Sequence of chain 5.C:
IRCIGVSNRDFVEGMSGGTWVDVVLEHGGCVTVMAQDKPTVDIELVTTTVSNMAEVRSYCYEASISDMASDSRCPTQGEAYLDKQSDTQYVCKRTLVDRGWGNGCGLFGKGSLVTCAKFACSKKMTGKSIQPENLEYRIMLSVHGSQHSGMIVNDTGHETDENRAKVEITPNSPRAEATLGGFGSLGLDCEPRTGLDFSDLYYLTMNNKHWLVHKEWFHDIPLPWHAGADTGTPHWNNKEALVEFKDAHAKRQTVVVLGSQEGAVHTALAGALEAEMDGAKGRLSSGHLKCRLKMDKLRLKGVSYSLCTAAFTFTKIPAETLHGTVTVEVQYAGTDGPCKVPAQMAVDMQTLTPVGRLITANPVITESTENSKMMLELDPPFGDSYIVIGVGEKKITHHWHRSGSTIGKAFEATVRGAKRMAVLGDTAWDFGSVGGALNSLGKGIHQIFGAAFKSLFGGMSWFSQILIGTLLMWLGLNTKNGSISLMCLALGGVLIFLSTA

A small-molecule ligand and the protein it binds are described below.
Small molecule (SMILES): CC(=O)N[C@H]1[C@H](O[C@H]2[C@H](O)[C@@H](NC(C)=O)CO[C@@H]2CO)O[C@H](CO)[C@@H](O)[C@@H]1O

Binding-site contacts:
Ligand atom O7 contacts residue VAL153 of chain 5.C at 4.1 Å.
Ligand atom C6 contacts residue THR156 of chain 5.C at 3.7 Å.
Ligand atom O7 contacts residue ASN154 of chain 5.C at 2.1 Å (h-bond).
Ligand atom C1 contacts residue ASN154 of chain 5.C at 3.0 Å.
Ligand atom O5 contacts residue ASN154 of chain 5.C at 4.1 Å.
Ligand atom N2 contacts residue ASN154 of chain 5.C at 3.2 Å (h-bond).
Ligand atom C1 contacts residue THR156 of chain 5.C at 4.2 Å.
Ligand atom C8 contacts residue ASN154 of chain 5.C at 2.3 Å.
Ligand atom O7 contacts residue GLY150 of chain 5.C at 4.2 Å.
Ligand atom C7 contacts residue ASN154 of chain 5.C at 2.2 Å.
Ligand atom O5 contacts residue THR156 of chain 5.C at 4.0 Å.
Ligand atom C5 contacts residue THR156 of chain 5.C at 4.1 Å.
Ligand atom O6 contacts residue THR156 of chain 5.C at 2.7 Å (h-bond).
Ligand atom C2 contacts residue ASN154 of chain 5.C at 3.6 Å.